This protein binds this small molecule.
Small molecule (SMILES): CC(=O)N[C@H]1[C@H](O[C@H]2[C@H](O)[C@@H](CO)OC[C@@H]2NC(C)=O)O[C@H](CO)[C@@H](O)[C@@H]1O

Sequence of chain 1.A:
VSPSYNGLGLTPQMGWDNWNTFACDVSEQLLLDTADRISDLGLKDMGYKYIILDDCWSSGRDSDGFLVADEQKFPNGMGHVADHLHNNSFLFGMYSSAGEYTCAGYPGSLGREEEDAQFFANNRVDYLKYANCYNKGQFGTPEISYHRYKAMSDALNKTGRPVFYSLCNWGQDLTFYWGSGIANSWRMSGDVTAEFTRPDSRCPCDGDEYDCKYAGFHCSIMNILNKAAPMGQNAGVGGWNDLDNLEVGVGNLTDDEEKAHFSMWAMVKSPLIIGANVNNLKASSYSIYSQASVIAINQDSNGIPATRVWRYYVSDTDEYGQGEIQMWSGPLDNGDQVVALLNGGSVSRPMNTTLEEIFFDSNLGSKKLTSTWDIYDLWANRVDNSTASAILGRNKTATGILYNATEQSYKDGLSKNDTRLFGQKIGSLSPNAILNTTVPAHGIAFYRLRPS

Binding-site contacts:
Ligand atom C6 contacts residue ASN270 of chain 1.A at 4.1 Å.
Ligand atom C4 contacts residue ASN270 of chain 1.A at 4.1 Å.
Ligand atom C1 contacts residue ASN270 of chain 1.A at 1.4 Å.
Ligand atom O3 contacts residue LEU382 of chain 1.B at 4.3 Å.
Ligand atom C2 contacts residue GLY269 of chain 1.A at 4.0 Å.
Ligand atom C5 contacts residue ASN270 of chain 1.A at 3.1 Å.
Ligand atom C8 contacts residue GLY267 of chain 1.A at 3.4 Å.
Ligand atom C1 contacts residue LEU382 of chain 1.B at 3.8 Å (hydrophobic).
Ligand atom C3 contacts residue ASN298 of chain 1.A at 3.2 Å.
Ligand atom O4 contacts residue ASN298 of chain 1.A at 3.2 Å (h-bond).
Ligand atom C7 contacts residue ASN298 of chain 1.A at 4.0 Å.
Ligand atom C7 contacts residue ASN270 of chain 1.A at 4.2 Å.
Ligand atom C2 contacts residue LEU382 of chain 1.B at 3.9 Å (hydrophobic).
Ligand atom C1 contacts residue ASN381 of chain 1.B at 4.5 Å.
Ligand atom C4 contacts residue LEU382 of chain 1.B at 4.1 Å (hydrophobic).
Ligand atom C8 contacts residue ASN298 of chain 1.A at 4.2 Å.
Ligand atom C2 contacts residue ASN381 of chain 1.B at 4.5 Å.
Ligand atom C5 contacts residue LEU382 of chain 1.B at 4.2 Å (hydrophobic).
Ligand atom N2 contacts residue ASN298 of chain 1.A at 3.7 Å.
Ligand atom O7 contacts residue ASN381 of chain 1.B at 3.5 Å.
Ligand atom C6 contacts residue LEU382 of chain 1.B at 4.2 Å (hydrophobic).
Ligand atom C2 contacts residue ASN270 of chain 1.A at 2.9 Å.
Ligand atom C7 contacts residue ASN381 of chain 1.B at 4.4 Å.
Ligand atom C8 contacts residue GLY269 of chain 1.A at 3.5 Å.
Ligand atom C2 contacts residue ASN298 of chain 1.A at 4.2 Å.
Ligand atom C4 contacts residue ASN298 of chain 1.A at 3.8 Å.
Ligand atom O6 contacts residue LEU382 of chain 1.B at 3.9 Å.
Ligand atom N2 contacts residue ASN270 of chain 1.A at 3.4 Å (h-bond).
Ligand atom C7 contacts residue GLY269 of chain 1.A at 3.5 Å.
Ligand atom O5 contacts residue LEU382 of chain 1.B at 3.3 Å (h-bond).
Ligand atom C3 contacts residue ASN270 of chain 1.A at 3.9 Å.
Ligand atom N2 contacts residue GLY269 of chain 1.A at 3.2 Å (h-bond).
Ligand atom O6 contacts residue ASN270 of chain 1.A at 4.0 Å.
Ligand atom O7 contacts residue GLY269 of chain 1.A at 4.2 Å.
Ligand atom C8 contacts residue VAL268 of chain 1.A at 4.1 Å (hydrophobic).
Ligand atom O3 contacts residue ASN298 of chain 1.A at 2.9 Å (h-bond).
Ligand atom C1 contacts residue GLY269 of chain 1.A at 3.6 Å.
Ligand atom C3 contacts residue LEU382 of chain 1.B at 4.3 Å (hydrophobic).
Ligand atom O5 contacts residue ASN270 of chain 1.A at 2.2 Å (h-bond).

Sequence of chain 1.B:
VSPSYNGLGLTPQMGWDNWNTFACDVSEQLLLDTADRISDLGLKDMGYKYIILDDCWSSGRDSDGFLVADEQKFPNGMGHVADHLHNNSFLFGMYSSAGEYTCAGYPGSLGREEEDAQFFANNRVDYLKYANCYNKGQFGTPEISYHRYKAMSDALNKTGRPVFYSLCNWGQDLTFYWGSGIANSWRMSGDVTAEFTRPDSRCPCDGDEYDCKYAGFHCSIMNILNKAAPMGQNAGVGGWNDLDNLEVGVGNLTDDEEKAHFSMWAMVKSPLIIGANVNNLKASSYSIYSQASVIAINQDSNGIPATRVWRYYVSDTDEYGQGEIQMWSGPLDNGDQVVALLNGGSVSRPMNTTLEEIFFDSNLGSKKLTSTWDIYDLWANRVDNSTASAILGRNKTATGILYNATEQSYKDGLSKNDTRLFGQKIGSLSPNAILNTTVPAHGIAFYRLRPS